Binding-site contacts:
Ligand atom C6 contacts residue PRO203 of chain 45.A at 4.4 Å (hydrophobic).
Ligand atom C5 contacts residue PRO419 of chain 45.A at 3.7 Å (hydrophobic).
Ligand atom C1' contacts residue HIS418 of chain 45.A at 4.1 Å.
Ligand atom C2 contacts residue GLY427 of chain 45.A at 3.4 Å.
Ligand atom C6 contacts residue SER420 of chain 45.A at 4.3 Å.
Ligand atom C8 contacts residue PRO203 of chain 45.A at 4.4 Å (hydrophobic).
Ligand atom C2' contacts residue PRO203 of chain 45.A at 4.0 Å (hydrophobic).
Ligand atom N6 contacts residue PRO419 of chain 45.A at 3.4 Å (h-bond).
Ligand atom N7 contacts residue SER420 of chain 45.A at 3.9 Å.
Ligand atom N9 contacts residue PRO203 of chain 45.A at 4.2 Å.
Ligand atom C5 contacts residue PRO203 of chain 45.A at 4.3 Å (hydrophobic).
Ligand atom C6 contacts residue VAL202 of chain 45.A at 3.9 Å (hydrophobic).
Ligand atom N6 contacts residue GLY427 of chain 45.A at 2.8 Å (h-bond).
Ligand atom N7 contacts residue PRO419 of chain 45.A at 4.3 Å.
Ligand atom O1P contacts residue HIS416 of chain 45.A at 4.2 Å.
Ligand atom N9 contacts residue HIS418 of chain 45.A at 4.3 Å.
Ligand atom N6 contacts residue GLY425 of chain 45.A at 4.1 Å.
Ligand atom N7 contacts residue HIS418 of chain 45.A at 4.4 Å.
Ligand atom N1 contacts residue GLY427 of chain 45.A at 2.7 Å (h-bond).
Ligand atom O4' contacts residue PRO419 of chain 45.A at 4.3 Å.
Ligand atom O4' contacts residue HIS418 of chain 45.A at 4.1 Å.
Ligand atom N3 contacts residue PRO419 of chain 45.A at 4.3 Å.
Ligand atom N6 contacts residue VAL202 of chain 45.A at 4.0 Å.
Ligand atom C4 contacts residue PRO203 of chain 45.A at 4.2 Å (hydrophobic).
Ligand atom N6 contacts residue PHE426 of chain 45.A at 3.8 Å.
Ligand atom C5 contacts residue SER420 of chain 45.A at 4.3 Å.
Ligand atom N3 contacts residue PRO203 of chain 45.A at 4.4 Å.
Ligand atom O5' contacts residue PRO419 of chain 45.A at 3.9 Å.
Ligand atom C4 contacts residue PRO419 of chain 45.A at 4.2 Å (hydrophobic).
Ligand atom C8 contacts residue HIS418 of chain 45.A at 3.7 Å.
Ligand atom C2 contacts residue VAL202 of chain 45.A at 4.3 Å (hydrophobic).
Ligand atom N1 contacts residue VAL202 of chain 45.A at 3.7 Å.
Ligand atom O2P contacts residue PRO419 of chain 45.A at 4.2 Å.
Ligand atom N6 contacts residue SER420 of chain 45.A at 4.0 Å.
Ligand atom C6 contacts residue GLY427 of chain 45.A at 3.7 Å.
Ligand atom P contacts residue HIS416 of chain 45.A at 4.0 Å.
Ligand atom C6 contacts residue PRO419 of chain 45.A at 3.2 Å (hydrophobic).
Ligand atom N1 contacts residue PRO419 of chain 45.A at 3.5 Å (h-bond).
Ligand atom O2P contacts residue HIS416 of chain 45.A at 2.8 Å (h-bond).
Ligand atom C2 contacts residue PRO419 of chain 45.A at 4.0 Å (hydrophobic).

Sequence of chain 45.A:
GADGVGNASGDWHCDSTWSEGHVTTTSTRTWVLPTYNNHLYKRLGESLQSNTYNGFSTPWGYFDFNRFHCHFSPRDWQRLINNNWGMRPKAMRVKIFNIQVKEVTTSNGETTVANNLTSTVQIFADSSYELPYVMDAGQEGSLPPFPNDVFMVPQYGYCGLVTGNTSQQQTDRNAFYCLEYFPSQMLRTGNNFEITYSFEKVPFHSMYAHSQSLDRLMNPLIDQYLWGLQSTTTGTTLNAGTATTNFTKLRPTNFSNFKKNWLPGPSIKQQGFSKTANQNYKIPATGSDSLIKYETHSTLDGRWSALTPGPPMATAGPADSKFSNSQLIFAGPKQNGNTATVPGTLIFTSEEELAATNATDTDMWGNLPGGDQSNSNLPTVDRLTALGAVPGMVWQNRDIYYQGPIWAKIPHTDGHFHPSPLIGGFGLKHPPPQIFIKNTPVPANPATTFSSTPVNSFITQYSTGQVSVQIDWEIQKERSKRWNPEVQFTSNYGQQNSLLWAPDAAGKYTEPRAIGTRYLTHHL

A protein and the small-molecule ligand that binds it are described below.
Small molecule (SMILES): Nc1ncnc2c1ncn2[C@H]1C[C@H](O)[C@@H](COP(=O)(O)O)O1